Binding-site contacts:
Ligand atom O2 contacts residue HIS181 of chain 1.B at 2.6 Å (h-bond).
Ligand atom C2 contacts residue HIS178 of chain 1.B at 3.4 Å.
Ligand atom O4 contacts residue TRP302 of chain 1.B at 3.9 Å.
Ligand atom C1 contacts residue ILE66 of chain 1.B at 3.5 Å (hydrophobic).
Ligand atom O1 contacts residue TYR183 of chain 1.B at 3.8 Å.
Ligand atom C1 contacts residue HIS178 of chain 1.B at 3.5 Å.
Ligand atom C2 contacts residue TYR183 of chain 1.B at 3.2 Å (hydrophobic).
Ligand atom N1 contacts residue TYR183 of chain 1.B at 3.4 Å (h-bond).
Ligand atom C1 contacts residue FMN1 of chain 1.G at 3.2 Å.
Ligand atom C1 contacts residue ALA57 of chain 1.B at 4.0 Å (hydrophobic).
Ligand atom O4 contacts residue FMN1 of chain 1.G at 3.1 Å.
Ligand atom N1 contacts residue TYR27 of chain 1.B at 4.3 Å.
Ligand atom O3 contacts residue TYR183 of chain 1.B at 4.1 Å.
Ligand atom C4 contacts residue HIS181 of chain 1.B at 3.3 Å.
Ligand atom O3 contacts residue FMN1 of chain 1.G at 4.1 Å.
Ligand atom N1 contacts residue FMN1 of chain 1.G at 3.6 Å.
Ligand atom C3 contacts residue HIS181 of chain 1.B at 3.9 Å.
Ligand atom C4 contacts residue FMN1 of chain 1.G at 3.9 Å.
Ligand atom C2 contacts residue FMN1 of chain 1.G at 3.3 Å.
Ligand atom C3 contacts residue TYR183 of chain 1.B at 3.3 Å (hydrophobic).
Ligand atom C3 contacts residue FMN1 of chain 1.G at 3.6 Å.
Ligand atom C4 contacts residue TYR183 of chain 1.B at 4.1 Å (hydrophobic).
Ligand atom C2 contacts residue HIS181 of chain 1.B at 3.6 Å.
Ligand atom O3 contacts residue TYR27 of chain 1.B at 4.1 Å.
Ligand atom O2 contacts residue TYR183 of chain 1.B at 3.3 Å.
Ligand atom O4 contacts residue HIS181 of chain 1.B at 3.2 Å (h-bond).
Ligand atom C5 contacts residue PHE269 of chain 1.B at 3.5 Å (hydrophobic).
Ligand atom C5 contacts residue TRP302 of chain 1.B at 4.2 Å (hydrophobic).
Ligand atom C1 contacts residue TYR183 of chain 1.B at 3.4 Å (hydrophobic).
Ligand atom C6 contacts residue PHE269 of chain 1.B at 3.8 Å (hydrophobic).
Ligand atom O2 contacts residue FMN1 of chain 1.G at 3.0 Å.
Ligand atom O1 contacts residue HIS181 of chain 1.B at 3.5 Å.
Ligand atom C1 contacts residue CYS25 of chain 1.B at 4.0 Å (hydrophobic).
Ligand atom O2 contacts residue HIS178 of chain 1.B at 2.6 Å (h-bond).
Ligand atom C5 contacts residue HIS181 of chain 1.B at 3.7 Å.

Sequence of chain 1.B:
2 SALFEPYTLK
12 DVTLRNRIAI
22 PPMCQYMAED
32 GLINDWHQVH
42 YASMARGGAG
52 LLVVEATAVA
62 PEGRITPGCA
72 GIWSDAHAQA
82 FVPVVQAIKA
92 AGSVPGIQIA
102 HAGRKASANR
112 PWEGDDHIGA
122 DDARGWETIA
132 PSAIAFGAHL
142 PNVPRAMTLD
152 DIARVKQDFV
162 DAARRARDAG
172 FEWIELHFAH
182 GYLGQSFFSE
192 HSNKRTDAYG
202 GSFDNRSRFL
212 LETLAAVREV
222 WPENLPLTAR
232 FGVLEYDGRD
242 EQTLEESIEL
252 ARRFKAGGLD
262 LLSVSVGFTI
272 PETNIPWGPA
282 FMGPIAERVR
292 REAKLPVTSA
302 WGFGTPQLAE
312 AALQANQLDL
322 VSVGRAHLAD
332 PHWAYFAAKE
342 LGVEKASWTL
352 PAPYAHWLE

The small molecule below binds the protein below.
Small molecule (SMILES): CCOC(=O)/C(=N\O)C(C)=O